A small-molecule ligand and the protein it binds are described below.
Small molecule (SMILES): N[C@@H](CCC(=O)O)C(=O)O

Sequence of chain 1.A:
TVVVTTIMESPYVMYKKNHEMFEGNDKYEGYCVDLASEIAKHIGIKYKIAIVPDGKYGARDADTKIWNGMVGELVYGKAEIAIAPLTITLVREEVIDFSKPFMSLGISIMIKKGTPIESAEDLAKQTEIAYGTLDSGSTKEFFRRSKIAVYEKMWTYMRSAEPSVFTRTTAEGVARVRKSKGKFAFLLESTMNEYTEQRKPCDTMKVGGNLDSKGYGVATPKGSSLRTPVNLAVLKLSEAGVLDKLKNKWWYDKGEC

Binding-site contacts:
Ligand atom C contacts residue SER138 of chain 1.A at 3.4 Å.
Ligand atom CB contacts residue LEU134 of chain 1.A at 4.1 Å (hydrophobic).
Ligand atom OXT contacts residue PRO85 of chain 1.A at 3.6 Å.
Ligand atom O contacts residue SER138 of chain 1.A at 2.9 Å (h-bond).
Ligand atom C contacts residue ARG92 of chain 1.A at 3.4 Å.
Ligand atom OXT contacts residue LEU86 of chain 1.A at 3.6 Å.
Ligand atom CA contacts residue PRO85 of chain 1.A at 4.1 Å (hydrophobic).
Ligand atom OXT contacts residue ARG92 of chain 1.A at 2.8 Å (salt-bridge).
Ligand atom N contacts residue TYR57 of chain 1.A at 4.0 Å.
Ligand atom N contacts residue PRO85 of chain 1.A at 2.9 Å (h-bond).
Ligand atom C contacts residue TYR57 of chain 1.A at 3.7 Å (hydrophobic).
Ligand atom N contacts residue GLU189 of chain 1.A at 2.7 Å (salt-bridge).
Ligand atom O contacts residue GLY137 of chain 1.A at 3.2 Å.
Ligand atom CG contacts residue LEU134 of chain 1.A at 3.8 Å (hydrophobic).
Ligand atom N contacts residue SER138 of chain 1.A at 4.1 Å.
Ligand atom OXT contacts residue SER138 of chain 1.A at 4.1 Å.
Ligand atom OXT contacts residue THR87 of chain 1.A at 2.9 Å (h-bond).
Ligand atom OXT contacts residue TYR57 of chain 1.A at 3.5 Å.
Ligand atom N contacts residue TYR216 of chain 1.A at 3.7 Å.
Ligand atom CD contacts residue LEU134 of chain 1.A at 4.1 Å (hydrophobic).
Ligand atom CD contacts residue GLU189 of chain 1.A at 3.9 Å.
Ligand atom OE1 contacts residue SER138 of chain 1.A at 3.2 Å (h-bond).
Ligand atom OE1 contacts residue LEU134 of chain 1.A at 4.2 Å.
Ligand atom O contacts residue ARG92 of chain 1.A at 2.8 Å (salt-bridge).
Ligand atom O contacts residue TYR57 of chain 1.A at 3.4 Å.
Ligand atom OE1 contacts residue GLY137 of chain 1.A at 3.7 Å.
Ligand atom CA contacts residue TYR57 of chain 1.A at 4.1 Å (hydrophobic).
Ligand atom OE2 contacts residue GLU189 of chain 1.A at 3.9 Å.
Ligand atom CB contacts residue TYR57 of chain 1.A at 3.6 Å (hydrophobic).
Ligand atom CA contacts residue GLU189 of chain 1.A at 3.3 Å.
Ligand atom CB contacts residue GLU189 of chain 1.A at 4.0 Å.
Ligand atom N contacts residue THR87 of chain 1.A at 2.9 Å (h-bond).
Ligand atom OE2 contacts residue LEU188 of chain 1.A at 4.2 Å.
Ligand atom OE1 contacts residue THR139 of chain 1.A at 3.1 Å (h-bond).
Ligand atom CA contacts residue SER138 of chain 1.A at 3.3 Å.
Ligand atom C contacts residue THR87 of chain 1.A at 3.6 Å.
Ligand atom CG contacts residue GLU189 of chain 1.A at 3.5 Å.
Ligand atom OE2 contacts residue THR139 of chain 1.A at 2.5 Å (h-bond).
Ligand atom CA contacts residue THR87 of chain 1.A at 3.4 Å.
Ligand atom CD contacts residue THR139 of chain 1.A at 3.2 Å.